Binding-site contacts:
Ligand atom O5 contacts residue SER79 of chain 29.Q at 4.4 Å.
Ligand atom C5 contacts residue LEU151 of chain 29.Q at 4.1 Å (hydrophobic).
Ligand atom C5 contacts residue ASN87 of chain 29.Q at 3.7 Å.
Ligand atom C3 contacts residue ASN87 of chain 29.Q at 3.7 Å.
Ligand atom C5 contacts residue SER89 of chain 29.Q at 4.3 Å.
Ligand atom C2 contacts residue ASN87 of chain 29.Q at 2.4 Å.
Ligand atom C7 contacts residue ASN87 of chain 29.Q at 3.6 Å.
Ligand atom N2 contacts residue ASN87 of chain 29.Q at 2.9 Å (h-bond).
Ligand atom O5 contacts residue ASN87 of chain 29.Q at 2.3 Å (h-bond).
Ligand atom O7 contacts residue ASN87 of chain 29.Q at 3.9 Å.
Ligand atom O7 contacts residue ASP85 of chain 29.Q at 4.3 Å.
Ligand atom C4 contacts residue ASN87 of chain 29.Q at 4.2 Å.
Ligand atom O4 contacts residue LEU151 of chain 29.Q at 3.7 Å.
Ligand atom C1 contacts residue ASN87 of chain 29.Q at 1.4 Å.
Ligand atom C1 contacts residue SER89 of chain 29.Q at 4.5 Å.
Ligand atom O6 contacts residue LEU151 of chain 29.Q at 3.4 Å.
Ligand atom C4 contacts residue LEU151 of chain 29.Q at 4.4 Å (hydrophobic).
Ligand atom C6 contacts residue LEU151 of chain 29.Q at 3.8 Å (hydrophobic).
Ligand atom O5 contacts residue SER89 of chain 29.Q at 4.1 Å.

Sequence of chain 29.Q:
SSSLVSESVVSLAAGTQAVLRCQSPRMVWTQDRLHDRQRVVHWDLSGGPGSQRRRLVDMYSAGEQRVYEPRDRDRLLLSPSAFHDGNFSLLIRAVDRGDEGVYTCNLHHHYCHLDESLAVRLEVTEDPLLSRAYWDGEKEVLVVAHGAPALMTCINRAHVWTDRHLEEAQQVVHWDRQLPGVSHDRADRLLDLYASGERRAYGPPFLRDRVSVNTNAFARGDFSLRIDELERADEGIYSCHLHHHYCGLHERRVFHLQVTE

The protein below binds the small molecule below.
Small molecule (SMILES): CC(=O)N[C@@H]1[C@@H](O)[C@H](O)[C@@H](CO)O[C@H]1O